Sequence of chain 1.A:
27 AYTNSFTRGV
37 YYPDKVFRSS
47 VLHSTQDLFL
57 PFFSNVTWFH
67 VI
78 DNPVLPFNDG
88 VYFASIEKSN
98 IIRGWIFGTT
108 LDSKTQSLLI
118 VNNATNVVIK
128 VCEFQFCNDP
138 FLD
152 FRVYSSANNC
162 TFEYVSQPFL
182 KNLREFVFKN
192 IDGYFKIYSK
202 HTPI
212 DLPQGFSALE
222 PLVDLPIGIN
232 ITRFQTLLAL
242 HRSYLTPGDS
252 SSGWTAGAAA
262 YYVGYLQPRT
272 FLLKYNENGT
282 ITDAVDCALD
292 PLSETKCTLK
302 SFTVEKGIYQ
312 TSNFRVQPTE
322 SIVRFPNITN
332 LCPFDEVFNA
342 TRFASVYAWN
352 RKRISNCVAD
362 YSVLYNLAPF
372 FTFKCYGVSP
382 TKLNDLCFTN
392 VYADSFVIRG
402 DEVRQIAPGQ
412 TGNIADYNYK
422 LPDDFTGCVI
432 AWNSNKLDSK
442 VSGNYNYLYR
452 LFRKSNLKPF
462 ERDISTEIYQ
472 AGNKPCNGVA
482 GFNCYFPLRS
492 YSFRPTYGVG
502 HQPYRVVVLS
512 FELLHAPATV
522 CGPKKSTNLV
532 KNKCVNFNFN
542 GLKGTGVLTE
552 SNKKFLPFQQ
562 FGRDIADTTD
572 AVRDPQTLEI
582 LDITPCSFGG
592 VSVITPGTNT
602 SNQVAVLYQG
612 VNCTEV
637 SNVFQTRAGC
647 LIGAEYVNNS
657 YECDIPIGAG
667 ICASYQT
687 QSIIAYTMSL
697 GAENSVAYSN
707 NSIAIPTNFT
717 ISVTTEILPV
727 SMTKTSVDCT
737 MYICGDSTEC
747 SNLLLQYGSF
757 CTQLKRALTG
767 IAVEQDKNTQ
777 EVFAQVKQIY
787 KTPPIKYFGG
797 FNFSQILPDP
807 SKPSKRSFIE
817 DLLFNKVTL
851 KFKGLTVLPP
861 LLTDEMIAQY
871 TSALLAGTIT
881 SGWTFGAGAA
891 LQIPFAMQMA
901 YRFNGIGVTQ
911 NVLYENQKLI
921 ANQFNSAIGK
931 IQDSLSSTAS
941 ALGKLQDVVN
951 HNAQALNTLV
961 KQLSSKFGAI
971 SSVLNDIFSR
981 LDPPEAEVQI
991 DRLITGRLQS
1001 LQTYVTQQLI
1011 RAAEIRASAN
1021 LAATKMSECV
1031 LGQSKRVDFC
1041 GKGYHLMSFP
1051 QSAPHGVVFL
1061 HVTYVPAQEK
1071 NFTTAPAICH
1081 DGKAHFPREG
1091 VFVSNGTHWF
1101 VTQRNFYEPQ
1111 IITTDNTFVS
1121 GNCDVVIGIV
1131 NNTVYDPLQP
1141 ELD

Binding-site contacts:
Ligand atom N2 contacts residue ASN706 of chain 1.A at 2.9 Å (h-bond).
Ligand atom O5 contacts residue ASN706 of chain 1.A at 2.4 Å (h-bond).
Ligand atom C5 contacts residue ASN706 of chain 1.A at 3.7 Å.
Ligand atom C8 contacts residue ILE1127 of chain 1.A at 4.2 Å (hydrophobic).
Ligand atom C4 contacts residue ASN706 of chain 1.A at 4.2 Å.
Ligand atom C8 contacts residue GLY1128 of chain 1.A at 4.0 Å.
Ligand atom C2 contacts residue ASN706 of chain 1.A at 2.4 Å.
Ligand atom C7 contacts residue ASN706 of chain 1.A at 4.0 Å.
Ligand atom C3 contacts residue ASN706 of chain 1.A at 3.8 Å.
Ligand atom C1 contacts residue ASN706 of chain 1.A at 1.4 Å.

The small molecule below binds the protein below.
Small molecule (SMILES): CC(=O)N[C@@H]1[C@@H](O)[C@H](O)[C@@H](CO)O[C@H]1O